Sequence of chain 1.O:
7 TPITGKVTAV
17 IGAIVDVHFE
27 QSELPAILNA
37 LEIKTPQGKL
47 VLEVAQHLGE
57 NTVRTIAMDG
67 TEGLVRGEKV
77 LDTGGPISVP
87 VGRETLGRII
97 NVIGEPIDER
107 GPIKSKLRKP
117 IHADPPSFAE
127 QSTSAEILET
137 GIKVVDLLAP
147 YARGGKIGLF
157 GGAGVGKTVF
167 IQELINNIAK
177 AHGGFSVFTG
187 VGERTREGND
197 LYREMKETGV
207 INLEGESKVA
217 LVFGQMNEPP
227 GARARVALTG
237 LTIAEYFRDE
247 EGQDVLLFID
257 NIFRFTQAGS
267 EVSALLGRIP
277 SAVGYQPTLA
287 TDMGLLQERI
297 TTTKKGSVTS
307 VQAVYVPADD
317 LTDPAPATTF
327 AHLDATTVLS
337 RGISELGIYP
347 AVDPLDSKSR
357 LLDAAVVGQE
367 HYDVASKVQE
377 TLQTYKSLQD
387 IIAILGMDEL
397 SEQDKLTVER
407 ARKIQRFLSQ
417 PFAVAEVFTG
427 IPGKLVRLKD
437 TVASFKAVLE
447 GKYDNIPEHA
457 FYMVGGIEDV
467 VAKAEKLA

Binding-site contacts:
Ligand atom C8 contacts residue ALA179 of chain 1.L at 3.5 Å (hydrophobic).
Ligand atom C2' contacts residue GLN434 of chain 1.L at 3.3 Å.
Ligand atom O5' contacts residue GLY176 of chain 1.L at 3.5 Å.
Ligand atom C1' contacts residue GLN434 of chain 1.L at 3.8 Å.
Ligand atom N7 contacts residue GLN434 of chain 1.L at 3.7 Å.
Ligand atom C8 contacts residue GLN434 of chain 1.L at 3.3 Å.
Ligand atom PB contacts residue LYS177 of chain 1.L at 3.5 Å.
Ligand atom O1A contacts residue THR178 of chain 1.L at 3.7 Å.
Ligand atom O1B contacts residue GLN174 of chain 1.L at 3.5 Å (h-bond).
Ligand atom C4' contacts residue GLN174 of chain 1.L at 3.6 Å.
Ligand atom O2' contacts residue GLN434 of chain 1.L at 2.7 Å (h-bond).
Ligand atom PA contacts residue GLY176 of chain 1.L at 3.8 Å.
Ligand atom C2 contacts residue TYR368 of chain 1.O at 3.6 Å (hydrophobic).
Ligand atom O1A contacts residue ALA179 of chain 1.L at 2.9 Å (h-bond).
Ligand atom O3A contacts residue GLY176 of chain 1.L at 2.9 Å (h-bond).
Ligand atom C5' contacts residue GLN174 of chain 1.L at 3.4 Å.
Ligand atom C4 contacts residue GLN434 of chain 1.L at 3.5 Å.
Ligand atom O2B contacts residue THR178 of chain 1.L at 2.7 Å (h-bond).
Ligand atom O1G contacts residue GLN174 of chain 1.L at 3.1 Å (h-bond).
Ligand atom N9 contacts residue GLN434 of chain 1.L at 3.3 Å (h-bond).
Ligand atom O3A contacts residue THR175 of chain 1.L at 3.7 Å.
Ligand atom O2B contacts residue LYS177 of chain 1.L at 3.6 Å.
Ligand atom N6 contacts residue GLN432 of chain 1.L at 3.1 Å (h-bond).
Ligand atom PB contacts residue MG1 of chain 1.PA at 3.7 Å.
Ligand atom O1B contacts residue GLY176 of chain 1.L at 3.1 Å (h-bond).
Ligand atom O3G contacts residue GLN174 of chain 1.L at 2.9 Å (h-bond).
Ligand atom O1G contacts residue ARG173 of chain 1.L at 3.7 Å.
Ligand atom O2A contacts residue GLN174 of chain 1.L at 3.6 Å (h-bond).
Ligand atom O3A contacts residue LYS177 of chain 1.L at 3.4 Å (salt-bridge).
Ligand atom PG contacts residue GLN174 of chain 1.L at 3.7 Å.
Ligand atom N3B contacts residue GLN174 of chain 1.L at 3.1 Å.
Ligand atom O1A contacts residue GLY176 of chain 1.L at 3.6 Å.
Ligand atom O1B contacts residue THR175 of chain 1.L at 3.1 Å (h-bond).
Ligand atom O1B contacts residue LYS177 of chain 1.L at 3.0 Å (salt-bridge).
Ligand atom PG contacts residue MG1 of chain 1.PA at 3.6 Å.
Ligand atom O4' contacts residue PHE359 of chain 1.L at 3.5 Å.
Ligand atom O2G contacts residue MG1 of chain 1.PA at 2.1 Å.
Ligand atom N7 contacts residue ALA179 of chain 1.L at 3.4 Å.
Ligand atom O2B contacts residue MG1 of chain 1.PA at 2.5 Å.
Ligand atom PB contacts residue GLY176 of chain 1.L at 3.7 Å.

A small-molecule ligand and the protein it binds are described below.
Small molecule (SMILES): Nc1ncnc2c1ncn2[C@@H]1O[C@H](CO[P](=O)(O)O[P](=O)(O)NP(=O)(O)O)[C@@H](O)[C@H]1O

Sequence of chain 1.L:
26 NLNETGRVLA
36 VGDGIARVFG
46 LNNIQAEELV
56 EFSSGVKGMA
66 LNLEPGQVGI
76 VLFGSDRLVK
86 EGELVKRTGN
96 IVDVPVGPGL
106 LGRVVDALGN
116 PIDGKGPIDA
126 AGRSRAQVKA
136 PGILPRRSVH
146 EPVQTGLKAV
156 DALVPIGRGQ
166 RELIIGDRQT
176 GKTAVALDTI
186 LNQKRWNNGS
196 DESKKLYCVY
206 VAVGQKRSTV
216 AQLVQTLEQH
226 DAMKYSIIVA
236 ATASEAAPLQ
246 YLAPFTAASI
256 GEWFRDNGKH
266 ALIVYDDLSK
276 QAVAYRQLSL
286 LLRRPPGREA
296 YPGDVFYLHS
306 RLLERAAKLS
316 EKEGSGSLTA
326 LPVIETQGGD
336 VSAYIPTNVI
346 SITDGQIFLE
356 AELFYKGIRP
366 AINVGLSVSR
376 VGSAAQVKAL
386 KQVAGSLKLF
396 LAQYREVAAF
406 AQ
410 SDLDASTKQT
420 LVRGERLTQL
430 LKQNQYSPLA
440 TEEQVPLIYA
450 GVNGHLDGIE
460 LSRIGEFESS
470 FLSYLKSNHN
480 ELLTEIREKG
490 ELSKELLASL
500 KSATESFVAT